Binding-site contacts:
Ligand atom C6 contacts residue ASN362 of chain 1.B at 4.4 Å.
Ligand atom O7 contacts residue ASN362 of chain 1.B at 4.2 Å.
Ligand atom C5 contacts residue GLN611 of chain 1.B at 3.8 Å.
Ligand atom C2 contacts residue ASN362 of chain 1.B at 2.5 Å.
Ligand atom O5 contacts residue ASN362 of chain 1.B at 2.4 Å (h-bond).
Ligand atom C3 contacts residue ASN362 of chain 1.B at 3.8 Å.
Ligand atom C4 contacts residue GLN611 of chain 1.B at 3.8 Å.
Ligand atom C8 contacts residue ASN362 of chain 1.B at 3.5 Å.
Ligand atom O5 contacts residue GLN611 of chain 1.B at 3.7 Å.
Ligand atom C6 contacts residue LEU613 of chain 1.B at 4.4 Å (hydrophobic).
Ligand atom O6 contacts residue GLN611 of chain 1.B at 4.2 Å.
Ligand atom N2 contacts residue ASN362 of chain 1.B at 2.8 Å (h-bond).
Ligand atom C4 contacts residue ASN362 of chain 1.B at 4.3 Å.
Ligand atom C6 contacts residue GLN611 of chain 1.B at 3.2 Å.
Ligand atom O6 contacts residue LEU613 of chain 1.B at 4.4 Å.
Ligand atom C5 contacts residue ASN362 of chain 1.B at 3.7 Å.
Ligand atom C8 contacts residue GLN611 of chain 1.B at 3.8 Å.
Ligand atom C1 contacts residue ASN362 of chain 1.B at 1.4 Å.
Ligand atom C7 contacts residue ASN362 of chain 1.B at 3.4 Å.

Sequence of chain 1.B:
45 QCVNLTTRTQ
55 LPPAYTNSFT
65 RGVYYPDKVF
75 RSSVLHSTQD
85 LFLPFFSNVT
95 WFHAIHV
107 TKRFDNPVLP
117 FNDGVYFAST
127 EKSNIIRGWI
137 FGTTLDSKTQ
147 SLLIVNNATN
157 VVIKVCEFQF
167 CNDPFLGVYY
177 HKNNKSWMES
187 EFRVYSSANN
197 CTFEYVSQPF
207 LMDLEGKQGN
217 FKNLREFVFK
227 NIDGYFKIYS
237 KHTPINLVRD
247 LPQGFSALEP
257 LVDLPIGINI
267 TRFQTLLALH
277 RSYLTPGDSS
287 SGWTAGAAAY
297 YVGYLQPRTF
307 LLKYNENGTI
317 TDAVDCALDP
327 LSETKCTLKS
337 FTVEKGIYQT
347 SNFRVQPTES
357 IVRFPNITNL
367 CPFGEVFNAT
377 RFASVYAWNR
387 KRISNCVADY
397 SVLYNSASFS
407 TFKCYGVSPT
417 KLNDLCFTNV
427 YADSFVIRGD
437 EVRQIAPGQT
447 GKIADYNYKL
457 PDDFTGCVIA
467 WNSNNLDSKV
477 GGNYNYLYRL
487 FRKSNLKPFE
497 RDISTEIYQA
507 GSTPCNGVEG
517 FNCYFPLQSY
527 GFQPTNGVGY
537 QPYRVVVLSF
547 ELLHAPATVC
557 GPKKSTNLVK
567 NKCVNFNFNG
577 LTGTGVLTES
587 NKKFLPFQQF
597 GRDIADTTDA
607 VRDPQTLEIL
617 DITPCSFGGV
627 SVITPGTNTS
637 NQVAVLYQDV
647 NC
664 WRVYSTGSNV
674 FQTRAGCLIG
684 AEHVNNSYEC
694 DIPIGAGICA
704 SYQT

A protein and the small-molecule ligand that binds it are described below.
Small molecule (SMILES): CC(=O)N[C@@H]1[C@@H](O)[C@H](O)[C@@H](CO)O[C@H]1O